Binding-site contacts:
Ligand atom C4 contacts residue THR191 of chain 1.A at 4.0 Å.
Ligand atom C1 contacts residue THR191 of chain 1.A at 4.2 Å.
Ligand atom C3 contacts residue THR191 of chain 1.A at 4.1 Å.
Ligand atom C1 contacts residue ARG65 of chain 1.A at 3.8 Å.
Ligand atom C1 contacts residue LEU67 of chain 1.A at 3.7 Å (hydrophobic).
Ligand atom O3 contacts residue PHE194 of chain 1.A at 4.3 Å.
Ligand atom C4 contacts residue PHE194 of chain 1.A at 3.8 Å (hydrophobic).
Ligand atom O1 contacts residue LEU67 of chain 1.A at 3.6 Å.
Ligand atom O1 contacts residue PHE195 of chain 1.A at 3.5 Å.
Ligand atom C2 contacts residue GLY208 of chain 1.A at 3.7 Å.
Ligand atom C3 contacts residue GLN209 of chain 1.A at 4.1 Å.
Ligand atom O3 contacts residue GLY208 of chain 1.A at 4.1 Å.
Ligand atom O3 contacts residue PHE195 of chain 1.A at 3.8 Å.
Ligand atom O1 contacts residue TYR33 of chain 1.A at 3.1 Å (h-bond).
Ligand atom O1 contacts residue GLN209 of chain 1.A at 4.0 Å.
Ligand atom C2 contacts residue THR191 of chain 1.A at 4.0 Å.
Ligand atom C1 contacts residue PHE212 of chain 1.A at 3.7 Å (hydrophobic).
Ligand atom C2 contacts residue PHE212 of chain 1.A at 3.6 Å (hydrophobic).
Ligand atom C3 contacts residue PHE195 of chain 1.A at 4.0 Å (hydrophobic).
Ligand atom C3 contacts residue PHE194 of chain 1.A at 4.5 Å (hydrophobic).
Ligand atom C4 contacts residue GLY208 of chain 1.A at 4.1 Å.
Ligand atom O1 contacts residue THR191 of chain 1.A at 4.3 Å.
Ligand atom C2 contacts residue GLN209 of chain 1.A at 4.0 Å.
Ligand atom C1 contacts residue GLN209 of chain 1.A at 4.1 Å.
Ligand atom O3 contacts residue GLN209 of chain 1.A at 3.0 Å.
Ligand atom C4 contacts residue PHE212 of chain 1.A at 3.7 Å (hydrophobic).
Ligand atom C2 contacts residue ARG65 of chain 1.A at 4.0 Å.
Ligand atom C3 contacts residue GLY208 of chain 1.A at 4.2 Å.
Ligand atom C1 contacts residue TYR33 of chain 1.A at 3.5 Å (hydrophobic).
Ligand atom C2 contacts residue TYR33 of chain 1.A at 4.4 Å (hydrophobic).
Ligand atom C4 contacts residue PHE195 of chain 1.A at 4.1 Å (hydrophobic).

The small molecule below binds the protein below.
Small molecule (SMILES): C[C@@H](O)CCO

Sequence of chain 1.A:
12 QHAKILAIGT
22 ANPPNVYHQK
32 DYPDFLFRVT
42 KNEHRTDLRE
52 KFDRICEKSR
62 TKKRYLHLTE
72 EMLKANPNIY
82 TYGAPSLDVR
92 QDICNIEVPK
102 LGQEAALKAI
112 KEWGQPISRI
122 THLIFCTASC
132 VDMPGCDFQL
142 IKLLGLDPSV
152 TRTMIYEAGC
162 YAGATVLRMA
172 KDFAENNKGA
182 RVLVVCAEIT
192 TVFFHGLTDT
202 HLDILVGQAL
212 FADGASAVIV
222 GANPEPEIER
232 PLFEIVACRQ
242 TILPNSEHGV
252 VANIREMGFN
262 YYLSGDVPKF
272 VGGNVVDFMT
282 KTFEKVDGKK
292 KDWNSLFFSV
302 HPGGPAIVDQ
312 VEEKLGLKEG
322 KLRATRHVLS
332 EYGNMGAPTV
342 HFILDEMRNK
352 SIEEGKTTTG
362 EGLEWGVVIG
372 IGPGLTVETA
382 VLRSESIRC